A protein and the small-molecule ligand that binds it are described below.
Small molecule (SMILES): CC(=O)N[C@@H]1[C@@H](O)[C@H](O)[C@@H](CO)O[C@H]1O

Sequence of chain 1.C:
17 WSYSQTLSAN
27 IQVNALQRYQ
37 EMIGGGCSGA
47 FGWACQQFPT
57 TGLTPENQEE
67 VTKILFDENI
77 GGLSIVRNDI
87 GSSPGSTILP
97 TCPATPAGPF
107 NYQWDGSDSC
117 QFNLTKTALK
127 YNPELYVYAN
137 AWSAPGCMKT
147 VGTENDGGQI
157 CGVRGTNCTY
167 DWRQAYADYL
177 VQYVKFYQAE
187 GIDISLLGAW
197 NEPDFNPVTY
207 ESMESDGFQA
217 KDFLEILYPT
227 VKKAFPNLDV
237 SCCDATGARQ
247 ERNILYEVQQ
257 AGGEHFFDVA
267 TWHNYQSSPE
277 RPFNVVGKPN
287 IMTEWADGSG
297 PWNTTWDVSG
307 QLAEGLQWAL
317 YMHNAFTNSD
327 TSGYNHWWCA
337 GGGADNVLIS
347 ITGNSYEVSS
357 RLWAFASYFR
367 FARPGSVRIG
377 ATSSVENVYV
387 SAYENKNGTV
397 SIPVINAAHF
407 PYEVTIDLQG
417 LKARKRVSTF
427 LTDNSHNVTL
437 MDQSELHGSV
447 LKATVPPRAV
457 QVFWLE

Binding-site contacts:
Ligand atom N2 contacts residue ASN163 of chain 1.C at 2.9 Å (h-bond).
Ligand atom C7 contacts residue ASN163 of chain 1.C at 3.6 Å.
Ligand atom C4 contacts residue ASN163 of chain 1.C at 4.2 Å.
Ligand atom C2 contacts residue ASN163 of chain 1.C at 2.4 Å.
Ligand atom C1 contacts residue ASN163 of chain 1.C at 1.4 Å.
Ligand atom C3 contacts residue ASN163 of chain 1.C at 3.8 Å.
Ligand atom C5 contacts residue ASN163 of chain 1.C at 3.7 Å.
Ligand atom O5 contacts residue ASN163 of chain 1.C at 2.4 Å (h-bond).
Ligand atom O7 contacts residue ASN163 of chain 1.C at 3.9 Å.